Binding-site contacts:
Ligand atom CAH contacts residue SER109 of chain 1.B at 3.6 Å.
Ligand atom OAE contacts residue ARG232 of chain 1.B at 3.0 Å (salt-bridge).
Ligand atom CAQ contacts residue ARG232 of chain 1.B at 3.8 Å.
Ligand atom CAN contacts residue MET197 of chain 1.B at 4.4 Å (hydrophobic).
Ligand atom OAE contacts residue LEU196 of chain 1.B at 3.0 Å.
Ligand atom OAD contacts residue HEM1 of chain 1.H at 4.0 Å.
Ligand atom OAE contacts residue ILE229 of chain 1.B at 3.6 Å.
Ligand atom CAO contacts residue LEU362 of chain 1.B at 4.5 Å (hydrophobic).
Ligand atom OAF contacts residue THR294 of chain 1.B at 3.9 Å.
Ligand atom CAI contacts residue LEU196 of chain 1.B at 3.3 Å (hydrophobic).
Ligand atom OAD contacts residue VAL358 of chain 1.B at 3.6 Å.
Ligand atom CAA contacts residue VAL469 of chain 1.B at 3.5 Å (hydrophobic).
Ligand atom OAD contacts residue LEU362 of chain 1.B at 4.3 Å.
Ligand atom CAR contacts residue LEU110 of chain 1.B at 4.4 Å (hydrophobic).
Ligand atom OAF contacts residue GLY290 of chain 1.B at 3.6 Å.
Ligand atom CAN contacts residue VAL469 of chain 1.B at 4.5 Å (hydrophobic).
Ligand atom CAA contacts residue THR294 of chain 1.B at 2.2 Å.
Ligand atom CAM contacts residue LEU196 of chain 1.B at 4.2 Å (hydrophobic).
Ligand atom CAH contacts residue LEU110 of chain 1.B at 3.4 Å (hydrophobic).
Ligand atom OAE contacts residue VAL101 of chain 1.B at 4.2 Å.
Ligand atom CAG contacts residue VAL101 of chain 1.B at 4.4 Å (hydrophobic).
Ligand atom CAL contacts residue SER109 of chain 1.B at 3.7 Å.
Ligand atom CAL contacts residue LEU362 of chain 1.B at 4.2 Å (hydrophobic).
Ligand atom CAA contacts residue VAL358 of chain 1.B at 3.8 Å (hydrophobic).
Ligand atom CAG contacts residue ARG232 of chain 1.B at 3.9 Å.
Ligand atom CAJ contacts residue SER109 of chain 1.B at 3.4 Å.
Ligand atom CAX contacts residue THR294 of chain 1.B at 4.3 Å.
Ligand atom OAD contacts residue THR294 of chain 1.B at 4.3 Å.
Ligand atom CAQ contacts residue LEU196 of chain 1.B at 3.4 Å (hydrophobic).
Ligand atom CAV contacts residue TRP200 of chain 1.B at 4.5 Å (hydrophobic).
Ligand atom CAM contacts residue MET197 of chain 1.B at 4.4 Å (hydrophobic).
Ligand atom CAO contacts residue HEM1 of chain 1.H at 3.7 Å.
Ligand atom CAL contacts residue HEM1 of chain 1.H at 4.4 Å.
Ligand atom CAP contacts residue THR294 of chain 1.B at 3.5 Å.
Ligand atom CAK contacts residue MET197 of chain 1.B at 3.9 Å (hydrophobic).
Ligand atom CAB contacts residue TRP200 of chain 1.B at 3.0 Å (hydrophobic).
Ligand atom CAP contacts residue VAL358 of chain 1.B at 4.3 Å (hydrophobic).
Ligand atom CAC contacts residue LEU362 of chain 1.B at 3.8 Å (hydrophobic).
Ligand atom CAS contacts residue SER109 of chain 1.B at 4.4 Å.

A protein and the small-molecule ligand that binds it are described below.
Small molecule (SMILES): CC(=O)[C@@]1(O)CC[C@H]2[C@@H]3CCC4=CC(=O)CC[C@]4(C)[C@H]3CC[C@@]21C

Sequence of chain 1.B:
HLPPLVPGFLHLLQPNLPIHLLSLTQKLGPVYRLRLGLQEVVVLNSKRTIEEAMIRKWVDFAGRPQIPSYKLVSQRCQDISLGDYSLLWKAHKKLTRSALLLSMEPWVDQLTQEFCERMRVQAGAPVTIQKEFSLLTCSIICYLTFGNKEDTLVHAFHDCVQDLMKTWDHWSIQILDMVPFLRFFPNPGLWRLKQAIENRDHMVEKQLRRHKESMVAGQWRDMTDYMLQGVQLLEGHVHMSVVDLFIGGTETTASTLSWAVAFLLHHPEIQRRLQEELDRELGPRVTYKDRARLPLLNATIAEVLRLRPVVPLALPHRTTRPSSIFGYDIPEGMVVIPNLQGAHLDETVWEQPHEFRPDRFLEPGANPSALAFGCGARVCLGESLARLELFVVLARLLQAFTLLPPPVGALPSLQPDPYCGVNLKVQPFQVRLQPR